Sequence of chain 1.A:
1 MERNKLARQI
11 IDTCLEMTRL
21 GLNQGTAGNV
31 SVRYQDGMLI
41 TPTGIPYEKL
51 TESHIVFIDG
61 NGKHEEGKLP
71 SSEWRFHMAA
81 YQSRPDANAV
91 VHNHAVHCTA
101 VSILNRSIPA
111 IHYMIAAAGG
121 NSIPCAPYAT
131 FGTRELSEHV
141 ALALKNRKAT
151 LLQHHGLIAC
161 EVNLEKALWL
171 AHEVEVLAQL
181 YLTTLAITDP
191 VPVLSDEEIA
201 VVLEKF

Binding-site contacts:
Ligand atom O4P contacts residue SER71 of chain 1.A at 2.6 Å (h-bond).
Ligand atom O3P contacts residue THR26 of chain 1.A at 3.6 Å (h-bond).
Ligand atom O1 contacts residue ZN1 of chain 1.B at 2.2 Å.
Ligand atom O1 contacts residue GLY28 of chain 1.A at 2.9 Å (h-bond).
Ligand atom O1 contacts residue ALA27 of chain 1.A at 3.8 Å.
Ligand atom O3P contacts residue GLY44 of chain 1.A at 2.9 Å (h-bond).
Ligand atom N2 contacts residue ZN1 of chain 1.B at 2.8 Å.
Ligand atom C2 contacts residue ALA27 of chain 1.A at 4.0 Å (hydrophobic).
Ligand atom N2 contacts residue GLU73 of chain 1.A at 3.1 Å (salt-bridge).
Ligand atom C1 contacts residue GLY28 of chain 1.A at 3.6 Å.
Ligand atom O2 contacts residue ZN1 of chain 1.B at 1.9 Å.
Ligand atom P contacts residue SER72 of chain 1.A at 4.0 Å.
Ligand atom P contacts residue ASN29 of chain 1.A at 3.9 Å.
Ligand atom C2 contacts residue THR26 of chain 1.A at 3.6 Å.
Ligand atom N2 contacts residue ASN29 of chain 1.A at 3.6 Å.
Ligand atom O2P contacts residue THR43 of chain 1.A at 2.9 Å (h-bond).
Ligand atom C2 contacts residue GLY28 of chain 1.A at 3.6 Å.
Ligand atom N2 contacts residue TYR113 of chain 3.A at 3.7 Å.
Ligand atom N2 contacts residue SER72 of chain 1.A at 4.0 Å.
Ligand atom C1 contacts residue ASN29 of chain 1.A at 3.3 Å.
Ligand atom O2 contacts residue HIS92 of chain 1.A at 3.4 Å (h-bond).
Ligand atom O4P contacts residue GLY28 of chain 1.A at 3.5 Å (h-bond).
Ligand atom C1 contacts residue HIS94 of chain 1.A at 3.9 Å.
Ligand atom O1 contacts residue ASN29 of chain 1.A at 3.6 Å.
Ligand atom C2 contacts residue ASN29 of chain 1.A at 3.5 Å.
Ligand atom O1P contacts residue ASN29 of chain 1.A at 3.6 Å.
Ligand atom O2 contacts residue GLU73 of chain 1.A at 2.4 Å (salt-bridge).
Ligand atom O1P contacts residue SER72 of chain 1.A at 3.6 Å.
Ligand atom O2P contacts residue SER71 of chain 1.A at 3.7 Å.
Ligand atom O1 contacts residue HIS94 of chain 1.A at 3.0 Å (h-bond).
Ligand atom O2 contacts residue HIS155 of chain 1.A at 2.9 Å (h-bond).
Ligand atom O3P contacts residue THR43 of chain 1.A at 3.7 Å.
Ligand atom O2 contacts residue HIS94 of chain 1.A at 3.7 Å.
Ligand atom P contacts residue THR43 of chain 1.A at 3.9 Å.
Ligand atom O2 contacts residue TYR113 of chain 3.A at 3.4 Å (h-bond).
Ligand atom P contacts residue SER71 of chain 1.A at 3.8 Å.
Ligand atom O1 contacts residue HIS92 of chain 1.A at 3.2 Å (h-bond).
Ligand atom O4P contacts residue ASN29 of chain 1.A at 2.9 Å (h-bond).
Ligand atom C1 contacts residue ZN1 of chain 1.B at 2.8 Å.
Ligand atom O2P contacts residue SER72 of chain 1.A at 2.9 Å (h-bond).

The protein below binds the small molecule below.
Small molecule (SMILES): O=C(COP(=O)(O)O)NO

Sequence of chain 3.A:
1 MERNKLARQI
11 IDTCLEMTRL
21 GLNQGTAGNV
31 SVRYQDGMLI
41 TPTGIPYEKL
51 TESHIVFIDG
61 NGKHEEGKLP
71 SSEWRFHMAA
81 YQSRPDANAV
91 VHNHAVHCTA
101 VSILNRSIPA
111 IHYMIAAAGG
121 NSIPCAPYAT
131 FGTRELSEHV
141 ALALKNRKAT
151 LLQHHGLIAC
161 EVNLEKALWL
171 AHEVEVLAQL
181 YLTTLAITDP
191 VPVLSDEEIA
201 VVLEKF